Binding-site contacts:
Ligand atom N2 contacts residue ASN315 of chain 24.H at 2.8 Å (h-bond).
Ligand atom C8 contacts residue ASN315 of chain 24.H at 3.5 Å.
Ligand atom C5 contacts residue ASN315 of chain 24.H at 3.7 Å.
Ligand atom O5 contacts residue THR313 of chain 24.H at 4.3 Å.
Ligand atom O5 contacts residue VAL314 of chain 24.H at 3.8 Å.
Ligand atom C8 contacts residue ILE281 of chain 24.H at 4.5 Å (hydrophobic).
Ligand atom C6 contacts residue THR313 of chain 24.H at 4.5 Å.
Ligand atom C7 contacts residue ASN315 of chain 24.H at 3.3 Å.
Ligand atom C6 contacts residue ASN315 of chain 24.H at 4.5 Å.
Ligand atom C4 contacts residue ASN315 of chain 24.H at 4.3 Å.
Ligand atom O5 contacts residue ASN315 of chain 24.H at 2.4 Å (h-bond).
Ligand atom C1 contacts residue VAL314 of chain 24.H at 4.4 Å (hydrophobic).
Ligand atom C1 contacts residue ASN315 of chain 24.H at 1.4 Å.
Ligand atom O7 contacts residue ASN315 of chain 24.H at 4.2 Å.
Ligand atom C2 contacts residue ASN315 of chain 24.H at 2.5 Å.
Ligand atom C3 contacts residue ASN315 of chain 24.H at 3.8 Å.

This small molecule binds to this protein.
Small molecule (SMILES): CC(=O)N[C@@H]1[C@@H](O)[C@H](O)[C@@H](CO)O[C@H]1O

Sequence of chain 24.H:
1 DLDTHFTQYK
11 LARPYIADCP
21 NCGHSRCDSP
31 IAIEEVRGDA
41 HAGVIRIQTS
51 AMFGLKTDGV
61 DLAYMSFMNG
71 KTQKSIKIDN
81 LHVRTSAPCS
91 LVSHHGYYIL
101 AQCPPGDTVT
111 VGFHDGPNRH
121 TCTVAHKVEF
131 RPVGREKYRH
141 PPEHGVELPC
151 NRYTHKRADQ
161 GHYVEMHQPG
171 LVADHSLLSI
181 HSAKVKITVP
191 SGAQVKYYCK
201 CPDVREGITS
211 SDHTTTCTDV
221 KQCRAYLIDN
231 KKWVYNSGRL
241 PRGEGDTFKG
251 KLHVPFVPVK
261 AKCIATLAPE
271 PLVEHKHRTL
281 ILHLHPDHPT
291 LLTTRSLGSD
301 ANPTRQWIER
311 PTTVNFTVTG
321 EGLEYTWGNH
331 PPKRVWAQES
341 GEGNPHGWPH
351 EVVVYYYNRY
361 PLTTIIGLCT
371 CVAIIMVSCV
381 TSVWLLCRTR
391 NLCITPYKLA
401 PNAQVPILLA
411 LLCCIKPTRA